Binding-site contacts:
Ligand atom O12 contacts residue PHE294 of chain 1.D at 4.0 Å.
Ligand atom O9 contacts residue HIS62 of chain 1.D at 3.5 Å (h-bond).
Ligand atom O8 contacts residue ZN1 of chain 1.Q at 2.0 Å.
Ligand atom O9 contacts residue LEU119 of chain 1.D at 3.6 Å.
Ligand atom C1 contacts residue ZN1 of chain 1.Q at 3.0 Å.
Ligand atom O9 contacts residue NAD1 of chain 1.R at 4.4 Å.
Ligand atom O12 contacts residue TYR54 of chain 1.D at 3.7 Å.
Ligand atom C2 contacts residue SER40 of chain 1.D at 3.4 Å.
Ligand atom C1 contacts residue SER40 of chain 1.D at 3.5 Å.
Ligand atom O10 contacts residue PHE286 of chain 1.A at 4.3 Å.
Ligand atom C3 contacts residue LEU119 of chain 1.D at 4.0 Å (hydrophobic).
Ligand atom C7 contacts residue ILE271 of chain 1.D at 4.4 Å (hydrophobic).
Ligand atom O9 contacts residue ZN1 of chain 1.Q at 3.4 Å.
Ligand atom C2 contacts residue PHE294 of chain 1.D at 4.2 Å (hydrophobic).
Ligand atom C5 contacts residue TYR54 of chain 1.D at 3.8 Å (hydrophobic).
Ligand atom C1 contacts residue NAD1 of chain 1.R at 3.9 Å.
Ligand atom C7 contacts residue PHE294 of chain 1.D at 4.1 Å (hydrophobic).
Ligand atom C5 contacts residue SER40 of chain 1.D at 4.5 Å.
Ligand atom C1 contacts residue LEU119 of chain 1.D at 4.3 Å (hydrophobic).
Ligand atom O8 contacts residue ASP153 of chain 1.D at 3.3 Å (salt-bridge).
Ligand atom C5 contacts residue VAL44 of chain 1.D at 3.5 Å (hydrophobic).
Ligand atom C1 contacts residue HIS62 of chain 1.D at 3.6 Å.
Ligand atom C1 contacts residue ASP153 of chain 1.D at 3.9 Å.
Ligand atom O10 contacts residue ILE271 of chain 1.D at 3.6 Å.
Ligand atom O8 contacts residue SER40 of chain 1.D at 2.8 Å (h-bond).
Ligand atom O9 contacts residue ASP153 of chain 1.D at 3.7 Å.
Ligand atom O8 contacts residue NAD1 of chain 1.R at 3.2 Å.
Ligand atom O8 contacts residue HIS62 of chain 1.D at 3.1 Å (h-bond).
Ligand atom C2 contacts residue ZN1 of chain 1.Q at 4.3 Å.
Ligand atom O8 contacts residue CYS38 of chain 1.D at 3.6 Å (h-bond).
Ligand atom C4 contacts residue ILE271 of chain 1.D at 4.4 Å (hydrophobic).
Ligand atom O10 contacts residue PHE294 of chain 1.D at 4.0 Å.
Ligand atom C4 contacts residue SER40 of chain 1.D at 4.2 Å.
Ligand atom C2 contacts residue NAD1 of chain 1.R at 4.3 Å.
Ligand atom C7 contacts residue TYR54 of chain 1.D at 4.5 Å (hydrophobic).
Ligand atom C3 contacts residue SER40 of chain 1.D at 3.8 Å.

Sequence of chain 1.D:
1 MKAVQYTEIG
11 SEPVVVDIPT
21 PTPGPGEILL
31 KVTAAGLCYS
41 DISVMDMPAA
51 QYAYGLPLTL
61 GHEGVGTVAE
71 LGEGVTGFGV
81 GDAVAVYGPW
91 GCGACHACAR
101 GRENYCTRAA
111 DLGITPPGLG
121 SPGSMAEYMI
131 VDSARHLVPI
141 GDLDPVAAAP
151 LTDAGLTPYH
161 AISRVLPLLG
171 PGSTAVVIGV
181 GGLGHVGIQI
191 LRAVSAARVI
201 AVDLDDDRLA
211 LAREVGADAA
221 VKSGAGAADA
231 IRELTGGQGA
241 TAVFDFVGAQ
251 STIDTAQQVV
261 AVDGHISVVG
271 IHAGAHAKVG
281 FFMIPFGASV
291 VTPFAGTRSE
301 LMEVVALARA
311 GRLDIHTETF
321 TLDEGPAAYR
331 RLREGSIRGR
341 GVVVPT

The protein below binds the small molecule below.
Small molecule (SMILES): C[C@@H](CCC(=O)O)C(=O)O

Sequence of chain 1.A:
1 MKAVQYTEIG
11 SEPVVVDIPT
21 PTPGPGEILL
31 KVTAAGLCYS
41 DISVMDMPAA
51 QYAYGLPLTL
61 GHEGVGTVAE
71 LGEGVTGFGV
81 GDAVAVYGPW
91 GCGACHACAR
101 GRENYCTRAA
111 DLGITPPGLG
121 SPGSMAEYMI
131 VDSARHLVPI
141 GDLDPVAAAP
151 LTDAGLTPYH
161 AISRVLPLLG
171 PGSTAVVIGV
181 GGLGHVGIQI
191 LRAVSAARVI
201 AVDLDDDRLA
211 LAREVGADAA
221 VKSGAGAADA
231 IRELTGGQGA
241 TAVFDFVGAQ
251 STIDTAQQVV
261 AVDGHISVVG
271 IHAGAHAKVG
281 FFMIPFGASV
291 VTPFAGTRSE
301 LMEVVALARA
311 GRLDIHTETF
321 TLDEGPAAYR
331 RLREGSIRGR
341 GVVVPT